A small-molecule ligand and the protein it binds are described below.
Small molecule (SMILES): CC(=O)N[C@H]1[C@H](O[C@H]2[C@H](O)[C@@H](NC(C)=O)CO[C@@H]2CO)O[C@H](CO)[C@@H](O)[C@@H]1O

Binding-site contacts:
Ligand atom C2 contacts residue ASN364 of chain 1.A at 2.4 Å.
Ligand atom C8 contacts residue ASN364 of chain 1.A at 3.5 Å.
Ligand atom O5 contacts residue ASN364 of chain 1.A at 2.4 Å (h-bond).
Ligand atom C1 contacts residue LYS373 of chain 1.A at 3.7 Å.
Ligand atom O7 contacts residue LYS373 of chain 1.A at 3.5 Å.
Ligand atom C1 contacts residue ASN364 of chain 1.A at 1.5 Å.
Ligand atom C3 contacts residue ASN364 of chain 1.A at 3.7 Å.
Ligand atom C6 contacts residue LYS373 of chain 1.A at 4.0 Å.
Ligand atom O3 contacts residue LYS373 of chain 1.A at 2.9 Å (salt-bridge).
Ligand atom C5 contacts residue ASN364 of chain 1.A at 3.7 Å.
Ligand atom C8 contacts residue TRP374 of chain 1.A at 3.7 Å (hydrophobic).
Ligand atom C4 contacts residue ASN364 of chain 1.A at 4.2 Å.
Ligand atom C4 contacts residue LYS373 of chain 1.A at 4.2 Å.
Ligand atom C7 contacts residue ASN364 of chain 1.A at 3.2 Å.
Ligand atom O5 contacts residue TRP374 of chain 1.A at 3.5 Å.
Ligand atom C3 contacts residue LYS373 of chain 1.A at 3.8 Å.
Ligand atom C1 contacts residue TRP374 of chain 1.A at 3.9 Å (hydrophobic).
Ligand atom C8 contacts residue HIS370 of chain 1.A at 3.5 Å.
Ligand atom N2 contacts residue ASN364 of chain 1.A at 2.8 Å (h-bond).
Ligand atom C7 contacts residue TYR377 of chain 1.A at 4.4 Å (hydrophobic).
Ligand atom C7 contacts residue LYS373 of chain 1.A at 4.5 Å.
Ligand atom C2 contacts residue LYS373 of chain 1.A at 4.0 Å.
Ligand atom O6 contacts residue LYS373 of chain 1.A at 3.0 Å (salt-bridge).
Ligand atom O7 contacts residue ASN364 of chain 1.A at 3.3 Å (h-bond).
Ligand atom O5 contacts residue LYS373 of chain 1.A at 3.1 Å (salt-bridge).
Ligand atom C5 contacts residue TRP374 of chain 1.A at 3.5 Å (hydrophobic).
Ligand atom C8 contacts residue PHE310 of chain 1.A at 3.6 Å (hydrophobic).
Ligand atom O4 contacts residue LYS373 of chain 1.A at 3.5 Å (salt-bridge).
Ligand atom C8 contacts residue TYR377 of chain 1.A at 3.6 Å (hydrophobic).
Ligand atom C5 contacts residue LYS373 of chain 1.A at 4.0 Å.
Ligand atom C6 contacts residue TRP374 of chain 1.A at 4.0 Å (hydrophobic).

Sequence of chain 1.A:
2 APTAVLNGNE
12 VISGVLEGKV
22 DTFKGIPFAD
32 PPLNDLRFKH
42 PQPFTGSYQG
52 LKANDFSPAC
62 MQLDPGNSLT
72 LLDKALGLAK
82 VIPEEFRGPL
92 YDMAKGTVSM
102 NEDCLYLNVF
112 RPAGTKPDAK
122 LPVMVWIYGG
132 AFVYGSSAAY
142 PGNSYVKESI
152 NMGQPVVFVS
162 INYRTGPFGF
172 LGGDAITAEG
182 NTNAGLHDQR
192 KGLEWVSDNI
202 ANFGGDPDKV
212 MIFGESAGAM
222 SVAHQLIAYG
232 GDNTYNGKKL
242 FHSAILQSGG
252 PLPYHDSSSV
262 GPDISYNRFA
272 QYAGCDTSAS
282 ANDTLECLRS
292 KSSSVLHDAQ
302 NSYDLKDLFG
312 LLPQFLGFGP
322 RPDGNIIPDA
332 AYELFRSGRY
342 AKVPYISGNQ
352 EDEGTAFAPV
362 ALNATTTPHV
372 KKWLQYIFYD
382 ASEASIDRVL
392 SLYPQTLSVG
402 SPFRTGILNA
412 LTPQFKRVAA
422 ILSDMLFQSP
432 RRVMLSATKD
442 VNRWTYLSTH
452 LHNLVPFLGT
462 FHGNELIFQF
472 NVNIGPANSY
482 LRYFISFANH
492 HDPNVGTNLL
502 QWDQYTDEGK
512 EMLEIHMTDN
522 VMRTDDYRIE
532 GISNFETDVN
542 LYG